The small molecule below binds the protein below.
Small molecule (SMILES): CC(C)(CO)[C@@H](O)C(=O)NCCc1nc2cccc(O)c2[nH]1

Binding-site contacts:
Ligand atom C5 contacts residue ASN106 of chain 6.B at 3.1 Å.
Ligand atom O17 contacts residue TYR98 of chain 6.B at 3.8 Å.
Ligand atom C6 contacts residue VAL135 of chain 5.B at 3.5 Å (hydrophobic).
Ligand atom C6 contacts residue MET105 of chain 6.B at 3.8 Å (hydrophobic).
Ligand atom C2 contacts residue MET74 of chain 6.B at 3.9 Å (hydrophobic).
Ligand atom C3 contacts residue ASP72 of chain 6.B at 4.0 Å.
Ligand atom C3 contacts residue PHE70 of chain 6.B at 3.9 Å (hydrophobic).
Ligand atom N11 contacts residue MET74 of chain 6.B at 3.0 Å (h-bond).
Ligand atom O22 contacts residue ARG88 of chain 6.B at 3.3 Å (salt-bridge).
Ligand atom C9 contacts residue MET74 of chain 6.B at 3.9 Å (hydrophobic).
Ligand atom C19 contacts residue ALA37 of chain 6.B at 4.0 Å (hydrophobic).
Ligand atom C21 contacts residue PRO8 of chain 6.B at 3.8 Å (hydrophobic).
Ligand atom O22 contacts residue LEU102 of chain 6.B at 3.4 Å.
Ligand atom C3 contacts residue MET74 of chain 6.B at 3.9 Å (hydrophobic).
Ligand atom C10 contacts residue ASN106 of chain 6.B at 3.2 Å.
Ligand atom C1 contacts residue LEU73 of chain 6.B at 3.9 Å (hydrophobic).
Ligand atom C7 contacts residue VAL135 of chain 5.B at 3.8 Å (hydrophobic).
Ligand atom C19 contacts residue GLY9 of chain 6.B at 3.8 Å.
Ligand atom C19 contacts residue THR10 of chain 6.B at 3.8 Å.
Ligand atom O13 contacts residue LEU109 of chain 6.B at 3.9 Å.
Ligand atom C1 contacts residue MET74 of chain 6.B at 3.8 Å (hydrophobic).
Ligand atom C5 contacts residue LEU109 of chain 6.B at 3.8 Å (hydrophobic).
Ligand atom C21 contacts residue ARG88 of chain 6.B at 3.3 Å.
Ligand atom O15 contacts residue MET74 of chain 6.B at 3.1 Å.
Ligand atom C10 contacts residue LEU73 of chain 6.B at 3.6 Å (hydrophobic).
Ligand atom O13 contacts residue ALA75 of chain 6.B at 3.0 Å (h-bond).
Ligand atom O13 contacts residue MET74 of chain 6.B at 3.6 Å (h-bond).
Ligand atom C5 contacts residue MET105 of chain 6.B at 3.9 Å (hydrophobic).
Ligand atom O22 contacts residue TYR98 of chain 6.B at 3.5 Å (h-bond).
Ligand atom C2 contacts residue ASP72 of chain 6.B at 3.9 Å.
Ligand atom O13 contacts residue LEU73 of chain 6.B at 3.6 Å.
Ligand atom C7 contacts residue LEU102 of chain 6.B at 3.8 Å (hydrophobic).
Ligand atom O13 contacts residue ASN106 of chain 6.B at 2.7 Å (h-bond).
Ligand atom C7 contacts residue LEU131 of chain 5.B at 3.9 Å (hydrophobic).
Ligand atom C6 contacts residue LEU102 of chain 6.B at 3.7 Å (hydrophobic).
Ligand atom C20 contacts residue ARG88 of chain 6.B at 3.6 Å.
Ligand atom N11 contacts residue LEU73 of chain 6.B at 3.4 Å.
Ligand atom C6 contacts residue LEU131 of chain 5.B at 3.9 Å (hydrophobic).
Ligand atom C9 contacts residue LEU73 of chain 6.B at 3.4 Å (hydrophobic).
Ligand atom C21 contacts residue GLY9 of chain 6.B at 3.8 Å.

Sequence of chain 6.B:
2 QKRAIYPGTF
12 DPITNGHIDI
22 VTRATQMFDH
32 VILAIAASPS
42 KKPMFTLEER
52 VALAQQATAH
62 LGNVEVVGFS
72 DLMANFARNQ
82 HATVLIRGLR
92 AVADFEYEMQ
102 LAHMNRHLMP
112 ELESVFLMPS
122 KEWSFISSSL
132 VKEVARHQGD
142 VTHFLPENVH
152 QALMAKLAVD

Sequence of chain 5.B:
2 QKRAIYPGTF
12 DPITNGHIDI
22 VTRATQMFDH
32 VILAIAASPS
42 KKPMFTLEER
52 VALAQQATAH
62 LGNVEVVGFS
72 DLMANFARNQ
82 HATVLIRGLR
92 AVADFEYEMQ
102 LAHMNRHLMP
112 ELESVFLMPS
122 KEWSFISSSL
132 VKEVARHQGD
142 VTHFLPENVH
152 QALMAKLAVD